Sequence of chain 3.B:
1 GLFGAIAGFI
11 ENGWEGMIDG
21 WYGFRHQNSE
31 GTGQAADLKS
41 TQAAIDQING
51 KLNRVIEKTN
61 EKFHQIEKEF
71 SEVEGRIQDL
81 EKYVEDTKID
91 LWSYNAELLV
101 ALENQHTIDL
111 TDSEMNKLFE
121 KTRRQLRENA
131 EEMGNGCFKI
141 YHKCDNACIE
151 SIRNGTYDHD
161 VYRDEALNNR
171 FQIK

Binding-site contacts:
Ligand atom O6 contacts residue THR318 of chain 3.A at 4.0 Å.
Ligand atom C1 contacts residue THR318 of chain 3.A at 3.8 Å.
Ligand atom C6 contacts residue THR40 of chain 3.A at 4.4 Å.
Ligand atom O5 contacts residue THR318 of chain 3.A at 3.2 Å (h-bond).
Ligand atom C3 contacts residue ASN38 of chain 3.A at 3.6 Å.
Ligand atom O7 contacts residue ASN38 of chain 3.A at 4.0 Å.
Ligand atom O5 contacts residue ASN38 of chain 3.A at 2.1 Å (h-bond).
Ligand atom N2 contacts residue ASN38 of chain 3.A at 2.7 Å (h-bond).
Ligand atom C1 contacts residue ASN38 of chain 3.A at 1.4 Å.
Ligand atom C6 contacts residue ASN38 of chain 3.A at 4.5 Å.
Ligand atom O6 contacts residue LEU52 of chain 3.B at 3.8 Å.
Ligand atom C2 contacts residue ASN38 of chain 3.A at 2.3 Å.
Ligand atom C4 contacts residue ASN38 of chain 3.A at 4.0 Å.
Ligand atom C7 contacts residue ASN38 of chain 3.A at 3.6 Å.
Ligand atom C6 contacts residue LEU52 of chain 3.B at 3.9 Å (hydrophobic).
Ligand atom C6 contacts residue THR318 of chain 3.A at 3.9 Å.
Ligand atom C5 contacts residue ASN38 of chain 3.A at 3.4 Å.
Ligand atom C5 contacts residue THR318 of chain 3.A at 4.0 Å.

The small molecule below binds the protein below.
Small molecule (SMILES): CC(=O)N[C@@H]1[C@@H](O)[C@H](O)[C@@H](CO)O[C@H]1O

Sequence of chain 3.A:
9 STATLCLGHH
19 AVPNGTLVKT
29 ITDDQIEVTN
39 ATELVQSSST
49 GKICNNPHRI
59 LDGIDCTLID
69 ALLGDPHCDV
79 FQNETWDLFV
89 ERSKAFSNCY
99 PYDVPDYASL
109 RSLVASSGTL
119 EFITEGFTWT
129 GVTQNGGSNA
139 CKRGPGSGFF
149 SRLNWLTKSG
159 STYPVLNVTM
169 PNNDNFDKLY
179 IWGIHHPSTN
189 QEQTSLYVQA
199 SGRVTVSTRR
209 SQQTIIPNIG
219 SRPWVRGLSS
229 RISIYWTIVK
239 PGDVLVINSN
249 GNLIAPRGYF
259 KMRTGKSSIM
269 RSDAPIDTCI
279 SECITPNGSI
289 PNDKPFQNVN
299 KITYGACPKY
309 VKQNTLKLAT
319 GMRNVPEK